Binding-site contacts:
Ligand atom C1 contacts residue ALA137 of chain 1.A at 3.9 Å (hydrophobic).
Ligand atom C5 contacts residue ASN13 of chain 1.A at 3.8 Å.
Ligand atom O2 contacts residue ARG141 of chain 1.A at 2.7 Å (salt-bridge).
Ligand atom C1 contacts residue PHE164 of chain 1.A at 3.9 Å (hydrophobic).
Ligand atom O3 contacts residue GLN235 of chain 1.A at 3.6 Å.
Ligand atom C1 contacts residue ARG141 of chain 1.A at 3.9 Å.
Ligand atom C3 contacts residue ASP215 of chain 1.A at 3.3 Å.
Ligand atom C3 contacts residue ARG141 of chain 1.A at 4.1 Å.
Ligand atom C2 contacts residue PHE15 of chain 1.A at 3.6 Å (hydrophobic).
Ligand atom O4 contacts residue PHE15 of chain 1.A at 3.8 Å.
Ligand atom C4 contacts residue ASN13 of chain 1.A at 3.5 Å.
Ligand atom C4 contacts residue PHE15 of chain 1.A at 3.8 Å (hydrophobic).
Ligand atom O5 contacts residue ARG90 of chain 1.A at 3.0 Å (salt-bridge).
Ligand atom C5 contacts residue PHE16 of chain 1.A at 4.0 Å (hydrophobic).
Ligand atom C1 contacts residue ASP89 of chain 1.A at 3.5 Å.
Ligand atom O4 contacts residue ASN13 of chain 1.A at 3.0 Å (h-bond).
Ligand atom C3 contacts residue PHE15 of chain 1.A at 3.6 Å (hydrophobic).
Ligand atom C4 contacts residue PHE16 of chain 1.A at 3.9 Å (hydrophobic).
Ligand atom C3 contacts residue GLN235 of chain 1.A at 3.9 Å.
Ligand atom O4 contacts residue ASP215 of chain 1.A at 2.6 Å (salt-bridge).
Ligand atom O2 contacts residue GLN235 of chain 1.A at 3.2 Å (h-bond).
Ligand atom C4 contacts residue ASP215 of chain 1.A at 3.6 Å.
Ligand atom O1 contacts residue ASP89 of chain 1.A at 2.7 Å (salt-bridge).
Ligand atom O3 contacts residue ARG141 of chain 1.A at 2.9 Å (salt-bridge).
Ligand atom O2 contacts residue ASP89 of chain 1.A at 2.6 Å (salt-bridge).
Ligand atom O3 contacts residue ASN190 of chain 1.A at 3.9 Å.
Ligand atom O4 contacts residue ASN190 of chain 1.A at 3.2 Å (h-bond).
Ligand atom O1 contacts residue ALA137 of chain 1.A at 3.1 Å.
Ligand atom O5 contacts residue PHE16 of chain 1.A at 3.8 Å.
Ligand atom C2 contacts residue ARG141 of chain 1.A at 3.7 Å.
Ligand atom O1 contacts residue ARG90 of chain 1.A at 3.0 Å (salt-bridge).
Ligand atom C2 contacts residue ASP89 of chain 1.A at 3.2 Å.
Ligand atom C5 contacts residue ARG90 of chain 1.A at 4.0 Å.
Ligand atom O5 contacts residue ASP89 of chain 1.A at 4.1 Å.
Ligand atom O3 contacts residue ASP215 of chain 1.A at 2.6 Å (salt-bridge).
Ligand atom C5 contacts residue ASN190 of chain 1.A at 4.0 Å.
Ligand atom O2 contacts residue PHE15 of chain 1.A at 3.8 Å.
Ligand atom O5 contacts residue PHE164 of chain 1.A at 3.5 Å.
Ligand atom C1 contacts residue ARG90 of chain 1.A at 4.0 Å.
Ligand atom C5 contacts residue PHE164 of chain 1.A at 3.6 Å (hydrophobic).

Sequence of chain 1.A:
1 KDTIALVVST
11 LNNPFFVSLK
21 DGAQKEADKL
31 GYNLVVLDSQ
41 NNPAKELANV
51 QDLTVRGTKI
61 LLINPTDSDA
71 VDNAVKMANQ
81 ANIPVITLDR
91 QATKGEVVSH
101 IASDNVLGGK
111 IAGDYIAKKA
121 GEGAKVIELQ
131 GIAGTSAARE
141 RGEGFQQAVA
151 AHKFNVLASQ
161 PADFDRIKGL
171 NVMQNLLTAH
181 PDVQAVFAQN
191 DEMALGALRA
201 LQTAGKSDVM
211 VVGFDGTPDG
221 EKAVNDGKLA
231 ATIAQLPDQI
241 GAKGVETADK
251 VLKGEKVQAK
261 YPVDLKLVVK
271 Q

A protein and the small-molecule ligand that binds it are described below.
Small molecule (SMILES): O[C@@H]1[C@H](O)[C@H](O)CO[C@H]1O